Sequence of chain 1.F:
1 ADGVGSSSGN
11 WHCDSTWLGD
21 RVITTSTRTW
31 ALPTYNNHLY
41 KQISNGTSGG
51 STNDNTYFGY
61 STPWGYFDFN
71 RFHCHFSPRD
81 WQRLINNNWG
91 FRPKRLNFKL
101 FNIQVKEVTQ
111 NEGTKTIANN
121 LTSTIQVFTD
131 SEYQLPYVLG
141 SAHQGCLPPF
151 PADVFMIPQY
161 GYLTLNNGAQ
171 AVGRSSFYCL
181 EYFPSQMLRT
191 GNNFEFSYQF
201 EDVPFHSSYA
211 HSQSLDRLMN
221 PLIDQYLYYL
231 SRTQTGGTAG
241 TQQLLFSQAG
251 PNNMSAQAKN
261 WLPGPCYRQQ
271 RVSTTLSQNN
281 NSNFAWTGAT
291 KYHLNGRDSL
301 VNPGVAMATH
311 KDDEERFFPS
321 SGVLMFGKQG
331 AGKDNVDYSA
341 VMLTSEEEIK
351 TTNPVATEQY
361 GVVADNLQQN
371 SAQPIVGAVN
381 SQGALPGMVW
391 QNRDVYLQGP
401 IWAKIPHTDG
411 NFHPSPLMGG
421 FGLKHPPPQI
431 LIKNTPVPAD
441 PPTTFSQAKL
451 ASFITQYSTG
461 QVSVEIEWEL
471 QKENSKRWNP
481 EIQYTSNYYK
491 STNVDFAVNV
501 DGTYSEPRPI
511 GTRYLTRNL

A small-molecule ligand and the protein it binds are described below.
Small molecule (SMILES): Nc1ncnc2c1ncn2[C@H]1C[C@H](O)[C@@H](COP(=O)(O)O)O1

Binding-site contacts:
Ligand atom O5' contacts residue DC1 of chain 1.OC at 2.5 Å (h-bond).
Ligand atom OP1 contacts residue DC1 of chain 1.OC at 2.5 Å (h-bond).
Ligand atom C5' contacts residue DC1 of chain 1.OC at 3.9 Å.
Ligand atom N6 contacts residue SER415 of chain 1.Q at 3.4 Å.
Ligand atom C5 contacts residue PRO204 of chain 1.Q at 3.9 Å (hydrophobic).
Ligand atom N3 contacts residue PRO414 of chain 1.Q at 3.9 Å.
Ligand atom O3' contacts residue HIS413 of chain 1.Q at 4.1 Å.
Ligand atom N1 contacts residue PRO414 of chain 1.Q at 3.5 Å (h-bond).
Ligand atom C2 contacts residue GLY422 of chain 1.Q at 3.5 Å.
Ligand atom N7 contacts residue SER415 of chain 1.Q at 3.8 Å.
Ligand atom P contacts residue DC1 of chain 1.OC at 1.6 Å.
Ligand atom C6 contacts residue GLY422 of chain 1.Q at 3.8 Å.
Ligand atom C5' contacts residue ASP409 of chain 1.F at 4.0 Å.
Ligand atom C8 contacts residue PRO204 of chain 1.Q at 4.1 Å (hydrophobic).
Ligand atom N6 contacts residue PRO416 of chain 1.Q at 3.9 Å.
Ligand atom O5' contacts residue ASP409 of chain 1.F at 3.6 Å.
Ligand atom C3' contacts residue HIS413 of chain 1.Q at 3.6 Å.
Ligand atom N6 contacts residue GLY422 of chain 1.Q at 3.1 Å (h-bond).
Ligand atom C4' contacts residue DC1 of chain 1.OC at 4.1 Å.
Ligand atom N1 contacts residue VAL203 of chain 1.Q at 4.0 Å.
Ligand atom C4 contacts residue PRO204 of chain 1.Q at 4.0 Å (hydrophobic).
Ligand atom N6 contacts residue GLY420 of chain 1.Q at 4.2 Å.
Ligand atom N1 contacts residue GLY422 of chain 1.Q at 3.0 Å (h-bond).
Ligand atom N9 contacts residue PRO204 of chain 1.Q at 4.2 Å.
Ligand atom C2' contacts residue PRO414 of chain 1.Q at 3.5 Å (hydrophobic).
Ligand atom C6 contacts residue SER415 of chain 1.Q at 4.0 Å.
Ligand atom O4' contacts residue DC1 of chain 1.OC at 3.4 Å.
Ligand atom C6 contacts residue PRO414 of chain 1.Q at 3.5 Å (hydrophobic).
Ligand atom OP2 contacts residue DC1 of chain 1.OC at 2.5 Å (h-bond).
Ligand atom C5' contacts residue HIS413 of chain 1.Q at 3.7 Å.
Ligand atom N7 contacts residue PRO204 of chain 1.Q at 4.0 Å.
Ligand atom C8 contacts residue HIS413 of chain 1.Q at 3.6 Å.
Ligand atom N6 contacts residue PHE421 of chain 1.Q at 4.1 Å.
Ligand atom C5 contacts residue PRO414 of chain 1.Q at 4.1 Å (hydrophobic).
Ligand atom C2 contacts residue ILE405 of chain 1.Q at 4.1 Å (hydrophobic).
Ligand atom OP1 contacts residue ASN411 of chain 1.F at 3.6 Å.
Ligand atom N6 contacts residue PRO414 of chain 1.Q at 3.7 Å.
Ligand atom C1' contacts residue DC1 of chain 1.OC at 3.9 Å.
Ligand atom N7 contacts residue HIS413 of chain 1.Q at 4.0 Å.
Ligand atom C2 contacts residue PRO414 of chain 1.Q at 4.1 Å (hydrophobic).

Sequence of chain 1.Q:
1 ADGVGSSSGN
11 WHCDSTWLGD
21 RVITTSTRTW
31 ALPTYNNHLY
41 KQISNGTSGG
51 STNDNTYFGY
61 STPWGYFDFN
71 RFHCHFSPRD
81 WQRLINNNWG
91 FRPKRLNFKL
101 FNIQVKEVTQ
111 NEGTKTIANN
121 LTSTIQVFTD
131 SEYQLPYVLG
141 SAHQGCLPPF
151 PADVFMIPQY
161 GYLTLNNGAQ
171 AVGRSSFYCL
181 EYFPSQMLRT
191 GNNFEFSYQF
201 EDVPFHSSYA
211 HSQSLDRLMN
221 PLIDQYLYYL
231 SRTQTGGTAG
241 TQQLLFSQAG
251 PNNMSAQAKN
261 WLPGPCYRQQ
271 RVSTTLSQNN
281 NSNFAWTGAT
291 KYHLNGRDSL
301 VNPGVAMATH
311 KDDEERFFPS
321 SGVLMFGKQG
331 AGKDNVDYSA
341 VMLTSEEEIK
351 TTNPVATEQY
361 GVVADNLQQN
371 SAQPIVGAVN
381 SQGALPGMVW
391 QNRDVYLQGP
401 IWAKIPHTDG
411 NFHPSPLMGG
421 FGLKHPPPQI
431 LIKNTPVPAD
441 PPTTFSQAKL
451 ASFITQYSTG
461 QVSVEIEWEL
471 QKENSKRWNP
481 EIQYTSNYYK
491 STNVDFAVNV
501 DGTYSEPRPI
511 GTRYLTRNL